This protein binds this small molecule.
Small molecule (SMILES): CC(=O)N[C@@H]1[C@@H](O)[C@H](O)[C@@H](CO)O[C@H]1O

Sequence of chain 1.C:
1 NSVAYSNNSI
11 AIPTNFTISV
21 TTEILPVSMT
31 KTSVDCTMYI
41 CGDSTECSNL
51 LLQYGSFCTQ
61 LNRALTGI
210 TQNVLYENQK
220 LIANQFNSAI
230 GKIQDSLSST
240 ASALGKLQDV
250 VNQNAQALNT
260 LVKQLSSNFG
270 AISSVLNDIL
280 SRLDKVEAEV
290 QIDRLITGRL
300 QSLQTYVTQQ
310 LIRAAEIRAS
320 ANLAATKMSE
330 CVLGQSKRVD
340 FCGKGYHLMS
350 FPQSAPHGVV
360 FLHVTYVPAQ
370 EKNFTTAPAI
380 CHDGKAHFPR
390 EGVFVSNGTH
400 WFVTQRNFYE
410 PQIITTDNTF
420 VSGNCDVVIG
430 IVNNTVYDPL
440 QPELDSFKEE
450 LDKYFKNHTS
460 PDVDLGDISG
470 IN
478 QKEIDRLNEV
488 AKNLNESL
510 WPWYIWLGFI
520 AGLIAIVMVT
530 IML

Binding-site contacts:
Ligand atom C1 contacts residue TRP400 of chain 1.C at 3.6 Å (hydrophobic).
Ligand atom C7 contacts residue ASN7 of chain 1.C at 2.9 Å.
Ligand atom C6 contacts residue SER395 of chain 1.C at 3.9 Å.
Ligand atom O5 contacts residue SER395 of chain 1.C at 3.4 Å (h-bond).
Ligand atom O6 contacts residue THR374 of chain 1.C at 3.4 Å (h-bond).
Ligand atom C1 contacts residue ASN7 of chain 1.C at 1.4 Å.
Ligand atom O5 contacts residue TRP400 of chain 1.C at 4.5 Å.
Ligand atom O5 contacts residue ASN7 of chain 1.C at 2.3 Å (h-bond).
Ligand atom C5 contacts residue SER395 of chain 1.C at 3.7 Å.
Ligand atom N2 contacts residue TRP400 of chain 1.C at 4.5 Å.
Ligand atom C5 contacts residue ASN7 of chain 1.C at 3.6 Å.
Ligand atom C8 contacts residue ASN7 of chain 1.C at 3.8 Å.
Ligand atom O6 contacts residue SER395 of chain 1.C at 3.4 Å (h-bond).
Ligand atom C2 contacts residue ASN7 of chain 1.C at 2.6 Å.
Ligand atom O6 contacts residue ASN7 of chain 1.C at 4.5 Å.
Ligand atom C3 contacts residue ASN7 of chain 1.C at 3.8 Å.
Ligand atom O5 contacts residue THR374 of chain 1.C at 4.1 Å.
Ligand atom N2 contacts residue ASN7 of chain 1.C at 2.8 Å (h-bond).
Ligand atom C1 contacts residue SER395 of chain 1.C at 3.8 Å.
Ligand atom O6 contacts residue ASN396 of chain 1.C at 4.1 Å.
Ligand atom C4 contacts residue ASN7 of chain 1.C at 4.3 Å.
Ligand atom O7 contacts residue ASN7 of chain 1.C at 3.0 Å (h-bond).
Ligand atom C8 contacts residue TYR5 of chain 1.C at 4.2 Å (hydrophobic).